Binding-site contacts:
Ligand atom C2 contacts residue ARG158 of chain 1.D at 4.2 Å.
Ligand atom C1 contacts residue THR380 of chain 1.D at 3.7 Å.
Ligand atom O5 contacts residue THR385 of chain 1.D at 4.3 Å.
Ligand atom C1 contacts residue ASN381 of chain 1.D at 4.1 Å.
Ligand atom O4 contacts residue ARG158 of chain 1.D at 4.4 Å.
Ligand atom C7 contacts residue ASN378 of chain 1.D at 3.2 Å.
Ligand atom O7 contacts residue ASN378 of chain 1.D at 3.6 Å (h-bond).
Ligand atom C6 contacts residue ASN381 of chain 1.D at 4.3 Å.
Ligand atom C7 contacts residue THR385 of chain 1.D at 4.2 Å.
Ligand atom O3 contacts residue ARG194 of chain 1.D at 3.0 Å (salt-bridge).
Ligand atom C2 contacts residue ARG194 of chain 1.D at 3.5 Å.
Ligand atom O5 contacts residue ASN381 of chain 1.D at 3.7 Å.
Ligand atom C8 contacts residue ASN378 of chain 1.D at 3.6 Å.
Ligand atom O5 contacts residue ASN378 of chain 1.D at 2.3 Å (h-bond).
Ligand atom C6 contacts residue ASP162 of chain 1.D at 4.3 Å.
Ligand atom C2 contacts residue THR385 of chain 1.D at 4.0 Å.
Ligand atom O2 contacts residue ARG194 of chain 1.D at 2.6 Å (salt-bridge).
Ligand atom C1 contacts residue ASN378 of chain 1.D at 1.4 Å.
Ligand atom O7 contacts residue THR385 of chain 1.D at 3.2 Å (h-bond).
Ligand atom O4 contacts residue ASP162 of chain 1.D at 2.5 Å (salt-bridge).
Ligand atom O2 contacts residue ARG158 of chain 1.D at 3.9 Å.
Ligand atom C4 contacts residue ASP162 of chain 1.D at 3.8 Å.
Ligand atom C2 contacts residue ASN378 of chain 1.D at 2.5 Å.
Ligand atom O6 contacts residue TRP405 of chain 1.D at 4.4 Å.
Ligand atom C6 contacts residue PRO407 of chain 1.D at 4.3 Å (hydrophobic).
Ligand atom C5 contacts residue ASN378 of chain 1.D at 3.6 Å.
Ligand atom C3 contacts residue ARG194 of chain 1.D at 3.8 Å.
Ligand atom O6 contacts residue ARG158 of chain 1.D at 3.0 Å (salt-bridge).
Ligand atom C3 contacts residue ASN378 of chain 1.D at 3.8 Å.
Ligand atom O3 contacts residue ASP162 of chain 1.D at 4.1 Å.
Ligand atom O6 contacts residue ASP162 of chain 1.D at 4.5 Å.
Ligand atom C1 contacts residue THR385 of chain 1.D at 4.1 Å.
Ligand atom C5 contacts residue ARG158 of chain 1.D at 4.2 Å.
Ligand atom C6 contacts residue ARG158 of chain 1.D at 3.5 Å.
Ligand atom C6 contacts residue ARG158 of chain 1.D at 3.7 Å.
Ligand atom C5 contacts residue ARG158 of chain 1.D at 4.4 Å.
Ligand atom O6 contacts residue PRO407 of chain 1.D at 3.2 Å (h-bond).
Ligand atom C4 contacts residue ASN378 of chain 1.D at 4.2 Å.
Ligand atom O5 contacts residue THR380 of chain 1.D at 4.2 Å.
Ligand atom N2 contacts residue ASN378 of chain 1.D at 2.9 Å (h-bond).

Sequence of chain 1.D:
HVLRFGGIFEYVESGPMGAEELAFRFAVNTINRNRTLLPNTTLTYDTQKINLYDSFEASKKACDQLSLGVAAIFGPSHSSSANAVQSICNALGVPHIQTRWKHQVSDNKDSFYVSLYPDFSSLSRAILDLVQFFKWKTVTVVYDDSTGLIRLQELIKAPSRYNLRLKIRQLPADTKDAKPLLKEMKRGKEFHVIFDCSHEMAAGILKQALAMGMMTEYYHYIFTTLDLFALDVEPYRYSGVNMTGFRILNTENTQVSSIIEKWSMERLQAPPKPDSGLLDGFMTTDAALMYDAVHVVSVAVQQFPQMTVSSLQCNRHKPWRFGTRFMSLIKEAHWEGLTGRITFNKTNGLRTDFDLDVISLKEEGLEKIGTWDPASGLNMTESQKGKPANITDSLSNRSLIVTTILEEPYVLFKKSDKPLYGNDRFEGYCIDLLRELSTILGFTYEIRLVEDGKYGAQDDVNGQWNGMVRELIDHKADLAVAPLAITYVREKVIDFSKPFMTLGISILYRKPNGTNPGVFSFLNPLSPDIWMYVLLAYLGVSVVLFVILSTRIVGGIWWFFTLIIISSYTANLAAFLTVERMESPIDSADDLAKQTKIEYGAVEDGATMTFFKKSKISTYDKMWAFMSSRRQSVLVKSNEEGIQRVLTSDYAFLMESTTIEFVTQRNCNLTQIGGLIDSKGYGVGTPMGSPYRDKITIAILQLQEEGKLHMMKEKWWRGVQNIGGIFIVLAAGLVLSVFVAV

A small-molecule ligand and the protein it binds are described below.
Small molecule (SMILES): CC(=O)N[C@H]1[C@H](O[C@H]2[C@H](O)[C@@H](NC(C)=O)CO[C@@H]2CO)O[C@H](CO)[C@@H](O[C@@H]2O[C@H](CO[C@H]3O[C@H](CO)[C@@H](O)[C@H](O)[C@@H]3O)[C@@H](O)[C@H](O[C@H]3O[C@H](CO)[C@@H](O)[C@H](O)[C@@H]3O)[C@@H]2O)[C@@H]1O